This small molecule binds to this protein.
Small molecule (SMILES): Cc1ccc(NC(=O)c2ccc(CN3CCN(C)CC3)cc2)cc1Nc1nccc(-c2cccnc2)n1

Binding-site contacts:
Ligand atom C18 contacts residue ALA225 of chain 1.A at 4.0 Å (hydrophobic).
Ligand atom C6 contacts residue VAL130 of chain 1.A at 3.7 Å (hydrophobic).
Ligand atom N13 contacts residue LEU133 of chain 1.A at 3.9 Å.
Ligand atom C23 contacts residue GLY255 of chain 1.A at 3.6 Å.
Ligand atom C22 contacts residue GLY255 of chain 1.A at 3.6 Å.
Ligand atom C4 contacts residue LEU133 of chain 1.A at 3.7 Å (hydrophobic).
Ligand atom C12 contacts residue LEU133 of chain 1.A at 3.9 Å (hydrophobic).
Ligand atom C17 contacts residue ALA225 of chain 1.A at 3.7 Å (hydrophobic).
Ligand atom C2 contacts residue VAL130 of chain 1.A at 4.1 Å (hydrophobic).
Ligand atom C27 contacts residue GLU254 of chain 1.A at 3.9 Å.
Ligand atom C4 contacts residue MET288 of chain 1.A at 3.8 Å (hydrophobic).
Ligand atom C18 contacts residue VAL260 of chain 1.A at 3.9 Å (hydrophobic).
Ligand atom O29 contacts residue ALA129 of chain 1.A at 3.3 Å.
Ligand atom C15 contacts residue ALA129 of chain 1.A at 3.9 Å (hydrophobic).
Ligand atom N8 contacts residue LEU133 of chain 1.A at 3.6 Å.
Ligand atom C15 contacts residue PRO257 of chain 1.A at 3.9 Å (hydrophobic).
Ligand atom C17 contacts residue PRO257 of chain 1.A at 3.8 Å (hydrophobic).
Ligand atom C15 contacts residue LEU132 of chain 1.A at 3.8 Å (hydrophobic).
Ligand atom C14 contacts residue ALA129 of chain 1.A at 3.9 Å (hydrophobic).
Ligand atom C9 contacts residue ALA129 of chain 1.A at 3.7 Å (hydrophobic).
Ligand atom N8 contacts residue ALA129 of chain 1.A at 3.4 Å (h-bond).
Ligand atom C1 contacts residue VAL130 of chain 1.A at 3.5 Å (hydrophobic).
Ligand atom C9 contacts residue LEU133 of chain 1.A at 3.8 Å (hydrophobic).
Ligand atom C25 contacts residue GLY255 of chain 1.A at 3.6 Å.
Ligand atom N13 contacts residue ALA129 of chain 1.A at 3.0 Å (h-bond).
Ligand atom C29 contacts residue GLU254 of chain 1.A at 3.8 Å.
Ligand atom N10 contacts residue PRO257 of chain 1.A at 3.8 Å.
Ligand atom N21 contacts residue GLY255 of chain 1.A at 3.6 Å (h-bond).
Ligand atom C11 contacts residue VAL260 of chain 1.A at 4.0 Å (hydrophobic).
Ligand atom C16 contacts residue PRO257 of chain 1.A at 3.7 Å (hydrophobic).
Ligand atom N10 contacts residue VAL260 of chain 1.A at 3.5 Å.
Ligand atom C29 contacts residue TYR227 of chain 1.A at 3.9 Å (hydrophobic).
Ligand atom C19 contacts residue VAL260 of chain 1.A at 3.8 Å (hydrophobic).
Ligand atom N21 contacts residue LEU132 of chain 1.A at 3.9 Å.
Ligand atom C26 contacts residue GLY255 of chain 1.A at 3.7 Å.
Ligand atom C20 contacts residue VAL260 of chain 1.A at 3.5 Å (hydrophobic).
Ligand atom C5 contacts residue LEU133 of chain 1.A at 3.8 Å (hydrophobic).
Ligand atom C16 contacts residue LEU132 of chain 1.A at 3.7 Å (hydrophobic).
Ligand atom C7 contacts residue LEU133 of chain 1.A at 3.7 Å (hydrophobic).
Ligand atom C28 contacts residue GLU254 of chain 1.A at 3.6 Å.

Sequence of chain 1.A:
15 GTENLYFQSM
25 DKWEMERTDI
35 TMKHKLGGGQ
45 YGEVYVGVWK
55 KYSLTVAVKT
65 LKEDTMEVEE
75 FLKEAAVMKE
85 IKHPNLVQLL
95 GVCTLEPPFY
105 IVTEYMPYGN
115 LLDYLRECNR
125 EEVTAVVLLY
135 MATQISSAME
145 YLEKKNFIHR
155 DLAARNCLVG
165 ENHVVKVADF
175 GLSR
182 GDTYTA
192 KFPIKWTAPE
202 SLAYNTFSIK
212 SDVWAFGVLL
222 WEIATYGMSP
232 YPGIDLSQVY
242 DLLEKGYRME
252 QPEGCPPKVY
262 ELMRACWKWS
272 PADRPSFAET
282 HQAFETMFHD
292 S